The protein below binds the small molecule below.
Small molecule (SMILES): CC(=O)N[C@@H]1[C@@H](O)[C@H](O)[C@@H](CO)O[C@H]1O

Sequence of chain 1.N:
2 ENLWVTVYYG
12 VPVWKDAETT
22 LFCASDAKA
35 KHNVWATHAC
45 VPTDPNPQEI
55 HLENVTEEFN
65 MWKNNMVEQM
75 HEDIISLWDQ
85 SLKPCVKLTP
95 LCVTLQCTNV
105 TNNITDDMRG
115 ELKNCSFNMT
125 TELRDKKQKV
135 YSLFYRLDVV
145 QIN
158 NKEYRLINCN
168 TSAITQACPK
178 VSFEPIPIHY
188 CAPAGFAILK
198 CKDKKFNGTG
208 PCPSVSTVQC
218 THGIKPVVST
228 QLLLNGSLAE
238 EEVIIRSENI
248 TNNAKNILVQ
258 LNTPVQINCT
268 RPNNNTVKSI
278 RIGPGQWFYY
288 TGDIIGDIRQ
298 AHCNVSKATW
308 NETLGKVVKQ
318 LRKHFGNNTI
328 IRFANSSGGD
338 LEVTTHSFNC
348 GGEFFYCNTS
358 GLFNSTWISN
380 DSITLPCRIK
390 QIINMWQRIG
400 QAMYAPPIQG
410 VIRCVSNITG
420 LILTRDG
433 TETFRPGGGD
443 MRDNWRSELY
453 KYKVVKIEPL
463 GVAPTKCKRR

Binding-site contacts:
Ligand atom C4 contacts residue ASN246 of chain 1.N at 4.2 Å.
Ligand atom O6 contacts residue ASN249 of chain 1.N at 3.8 Å.
Ligand atom O5 contacts residue ASN249 of chain 1.N at 3.8 Å.
Ligand atom C1 contacts residue ASN249 of chain 1.N at 4.2 Å.
Ligand atom O5 contacts residue THR248 of chain 1.N at 3.8 Å.
Ligand atom O6 contacts residue ASN246 of chain 1.N at 4.5 Å.
Ligand atom N2 contacts residue ASN246 of chain 1.N at 2.9 Å (h-bond).
Ligand atom C1 contacts residue ASN246 of chain 1.N at 1.4 Å.
Ligand atom C1 contacts residue THR248 of chain 1.N at 3.4 Å.
Ligand atom C7 contacts residue ASN246 of chain 1.N at 3.9 Å.
Ligand atom O7 contacts residue ASN246 of chain 1.N at 4.3 Å.
Ligand atom O6 contacts residue THR248 of chain 1.N at 4.3 Å.
Ligand atom C5 contacts residue ASN246 of chain 1.N at 3.6 Å.
Ligand atom C5 contacts residue THR248 of chain 1.N at 4.2 Å.
Ligand atom O5 contacts residue ASN246 of chain 1.N at 2.3 Å (h-bond).
Ligand atom C3 contacts residue ASN246 of chain 1.N at 3.8 Å.
Ligand atom C2 contacts residue ASN246 of chain 1.N at 2.5 Å.